A small-molecule ligand and the protein it binds are described below.
Small molecule (SMILES): COC1=C(OC)C(=O)C(C/C=C(/C)CCC=C(C)CC/C=C(/C)CC/C=C(\C)CC/C=C(\C)CC/C=C(\C)CC/C=C(/C)CCC=C(C)CCC=C(C)CCC=C(C)C)=C(C)C1=O

Sequence of chain 1.I:
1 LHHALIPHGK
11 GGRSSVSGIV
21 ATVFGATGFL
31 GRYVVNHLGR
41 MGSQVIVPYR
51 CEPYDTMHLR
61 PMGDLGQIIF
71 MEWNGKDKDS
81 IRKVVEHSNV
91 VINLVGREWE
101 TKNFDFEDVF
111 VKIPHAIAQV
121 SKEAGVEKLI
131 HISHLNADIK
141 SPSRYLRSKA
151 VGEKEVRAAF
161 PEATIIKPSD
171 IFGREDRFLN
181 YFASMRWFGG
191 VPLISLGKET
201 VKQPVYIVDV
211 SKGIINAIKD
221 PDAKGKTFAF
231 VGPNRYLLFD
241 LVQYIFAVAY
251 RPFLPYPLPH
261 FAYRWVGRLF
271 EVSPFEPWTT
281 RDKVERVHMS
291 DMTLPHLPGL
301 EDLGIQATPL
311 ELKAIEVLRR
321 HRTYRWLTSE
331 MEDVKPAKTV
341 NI

Sequence of chain 1.HA:
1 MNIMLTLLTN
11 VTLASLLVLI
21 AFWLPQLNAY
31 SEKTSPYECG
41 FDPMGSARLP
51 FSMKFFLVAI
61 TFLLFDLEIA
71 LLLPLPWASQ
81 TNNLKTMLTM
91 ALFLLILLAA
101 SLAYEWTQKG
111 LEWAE

Binding-site contacts:
Ligand atom C16 contacts residue TRP23 of chain 1.HA at 4.4 Å (hydrophobic).
Ligand atom C9 contacts residue PEE1 of chain 1.FC at 4.2 Å.
Ligand atom C8 contacts residue TRP187 of chain 1.I at 3.7 Å (hydrophobic).
Ligand atom C10 contacts residue TRP187 of chain 1.I at 3.5 Å (hydrophobic).
Ligand atom C9 contacts residue TRP278 of chain 1.I at 4.2 Å (hydrophobic).
Ligand atom C4 contacts residue SER184 of chain 1.I at 4.0 Å.
Ligand atom C5 contacts residue SER184 of chain 1.I at 3.9 Å.
Ligand atom C13 contacts residue TRP23 of chain 1.HA at 4.1 Å (hydrophobic).
Ligand atom C3 contacts residue SER184 of chain 1.I at 4.5 Å.
Ligand atom C10 contacts residue PEE1 of chain 1.FC at 3.2 Å.
Ligand atom O4 contacts residue TYR181 of chain 1.I at 4.0 Å.
Ligand atom C20 contacts residue PEE1 of chain 1.FC at 4.2 Å.
Ligand atom CM3 contacts residue SER184 of chain 1.I at 4.0 Å.
Ligand atom O4 contacts residue ASN180 of chain 1.I at 4.2 Å.
Ligand atom O1 contacts residue TRP278 of chain 1.I at 4.2 Å.
Ligand atom C12 contacts residue TRP187 of chain 1.I at 4.0 Å (hydrophobic).
Ligand atom C19 contacts residue PEE1 of chain 1.FC at 4.4 Å.
Ligand atom C21 contacts residue PEE1 of chain 1.FC at 4.0 Å.
Ligand atom C12 contacts residue PEE1 of chain 1.FC at 3.4 Å.
Ligand atom C7 contacts residue TRP278 of chain 1.I at 3.5 Å (hydrophobic).
Ligand atom C15 contacts residue PHE188 of chain 1.I at 4.2 Å (hydrophobic).
Ligand atom CM5 contacts residue SER184 of chain 1.I at 3.9 Å.
Ligand atom C13 contacts residue PEE1 of chain 1.FC at 3.5 Å.
Ligand atom C11 contacts residue TRP278 of chain 1.I at 3.5 Å (hydrophobic).
Ligand atom C9 contacts residue TRP187 of chain 1.I at 4.2 Å (hydrophobic).
Ligand atom C6 contacts residue TRP278 of chain 1.I at 4.2 Å (hydrophobic).
Ligand atom CM5 contacts residue TRP278 of chain 1.I at 4.2 Å (hydrophobic).
Ligand atom C11 contacts residue PEE1 of chain 1.FC at 4.0 Å.
Ligand atom C15 contacts residue TRP187 of chain 1.I at 3.6 Å (hydrophobic).
Ligand atom O4 contacts residue SER184 of chain 1.I at 3.9 Å.
Ligand atom C8 contacts residue SER184 of chain 1.I at 4.5 Å.
Ligand atom CM3 contacts residue ASN180 of chain 1.I at 4.0 Å.
Ligand atom C18 contacts residue PEE1 of chain 1.FC at 4.4 Å.